Sequence of chain 1.A:
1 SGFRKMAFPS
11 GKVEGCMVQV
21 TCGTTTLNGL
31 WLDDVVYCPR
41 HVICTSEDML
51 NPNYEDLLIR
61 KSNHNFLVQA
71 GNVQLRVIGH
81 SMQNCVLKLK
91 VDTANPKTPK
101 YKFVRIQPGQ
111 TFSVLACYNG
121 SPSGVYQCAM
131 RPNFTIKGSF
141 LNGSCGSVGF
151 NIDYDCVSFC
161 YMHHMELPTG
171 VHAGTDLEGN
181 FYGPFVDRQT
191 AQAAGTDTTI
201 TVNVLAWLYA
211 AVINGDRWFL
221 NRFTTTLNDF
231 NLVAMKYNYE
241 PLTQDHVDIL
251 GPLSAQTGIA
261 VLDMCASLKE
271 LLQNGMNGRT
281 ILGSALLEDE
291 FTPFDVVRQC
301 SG

This protein binds this small molecule.
Small molecule (SMILES): O=C1N(c2cncc3ccccc23)CCC[C@]12CCNc1ccc(Cl)cc12

Sequence of chain 1.B:
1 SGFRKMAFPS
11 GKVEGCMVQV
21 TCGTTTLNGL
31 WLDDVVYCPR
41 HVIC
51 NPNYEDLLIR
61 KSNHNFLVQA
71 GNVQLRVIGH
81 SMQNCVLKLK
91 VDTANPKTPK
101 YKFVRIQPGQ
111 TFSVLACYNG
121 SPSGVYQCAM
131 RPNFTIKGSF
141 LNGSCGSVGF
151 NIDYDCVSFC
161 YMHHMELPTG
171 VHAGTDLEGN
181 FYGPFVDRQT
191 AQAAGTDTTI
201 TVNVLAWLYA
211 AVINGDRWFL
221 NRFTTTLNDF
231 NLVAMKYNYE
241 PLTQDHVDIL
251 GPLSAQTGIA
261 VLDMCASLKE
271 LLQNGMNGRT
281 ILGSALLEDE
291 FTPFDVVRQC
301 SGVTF

Binding-site contacts:
Ligand atom C1 contacts residue MET165 of chain 1.A at 3.4 Å (hydrophobic).
Ligand atom C12 contacts residue CYS145 of chain 1.A at 3.7 Å (hydrophobic).
Ligand atom C16 contacts residue ASN142 of chain 1.A at 3.9 Å.
Ligand atom C15 contacts residue GLU166 of chain 1.A at 3.3 Å.
Ligand atom O contacts residue MET165 of chain 1.A at 3.4 Å.
Ligand atom CL contacts residue HIS164 of chain 1.A at 3.5 Å.
Ligand atom C contacts residue MET49 of chain 1.A at 3.6 Å (hydrophobic).
Ligand atom C13 contacts residue LEU141 of chain 1.A at 3.7 Å (hydrophobic).
Ligand atom N2 contacts residue HIS163 of chain 1.A at 2.6 Å (h-bond).
Ligand atom C15 contacts residue PHE140 of chain 1.A at 3.5 Å (hydrophobic).
Ligand atom C13 contacts residue HIS163 of chain 1.A at 3.6 Å.
Ligand atom C9 contacts residue CYS145 of chain 1.A at 3.5 Å (hydrophobic).
Ligand atom C14 contacts residue GLU166 of chain 1.A at 3.6 Å.
Ligand atom C9 contacts residue ASN142 of chain 1.A at 3.5 Å.
Ligand atom C2 contacts residue DMS1 of chain 1.J at 3.6 Å.
Ligand atom C21 contacts residue HIS164 of chain 1.A at 3.4 Å.
Ligand atom C12 contacts residue HIS163 of chain 1.A at 3.4 Å.
Ligand atom C15 contacts residue LEU141 of chain 1.A at 3.6 Å (hydrophobic).
Ligand atom N contacts residue GLN189 of chain 1.A at 3.1 Å (h-bond).
Ligand atom N2 contacts residue GLU166 of chain 1.A at 3.8 Å.
Ligand atom C8 contacts residue ASN142 of chain 1.A at 3.7 Å.
Ligand atom C14 contacts residue LEU141 of chain 1.A at 3.8 Å (hydrophobic).
Ligand atom N2 contacts residue SER144 of chain 1.A at 3.9 Å.
Ligand atom CL contacts residue ASP187 of chain 1.A at 3.4 Å.
Ligand atom C contacts residue MET165 of chain 1.A at 3.3 Å (hydrophobic).
Ligand atom CL contacts residue HIS41 of chain 1.A at 3.5 Å.
Ligand atom C12 contacts residue GLU166 of chain 1.A at 3.6 Å.
Ligand atom C1 contacts residue ARG188 of chain 1.A at 3.5 Å.
Ligand atom C2 contacts residue ARG188 of chain 1.A at 3.6 Å.
Ligand atom C13 contacts residue PHE140 of chain 1.A at 3.6 Å (hydrophobic).
Ligand atom C13 contacts residue GLU166 of chain 1.A at 3.6 Å.
Ligand atom C21 contacts residue MET165 of chain 1.A at 3.5 Å (hydrophobic).
Ligand atom C12 contacts residue MET165 of chain 1.A at 3.8 Å (hydrophobic).
Ligand atom C4 contacts residue GLN189 of chain 1.A at 3.7 Å.
Ligand atom C contacts residue HIS164 of chain 1.A at 3.9 Å.
Ligand atom C1 contacts residue MET49 of chain 1.A at 3.5 Å (hydrophobic).
Ligand atom C2 contacts residue MET49 of chain 1.A at 3.9 Å (hydrophobic).
Ligand atom CL contacts residue MET165 of chain 1.A at 3.6 Å.
Ligand atom O contacts residue GLU166 of chain 1.A at 3.0 Å (salt-bridge).
Ligand atom C15 contacts residue ASN142 of chain 1.A at 3.7 Å.